Sequence of chain 1.A:
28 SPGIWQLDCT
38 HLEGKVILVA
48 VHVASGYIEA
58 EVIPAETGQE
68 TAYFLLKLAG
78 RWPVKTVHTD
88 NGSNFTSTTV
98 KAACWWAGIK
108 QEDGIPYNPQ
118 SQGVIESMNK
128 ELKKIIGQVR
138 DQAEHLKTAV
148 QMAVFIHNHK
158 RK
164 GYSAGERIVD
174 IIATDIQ

This protein binds this small molecule.
Small molecule (SMILES): O=C(O)c1c(CN2C(=O)Cc3ccc(Cl)cc32)ccc2c1OCO2

Binding-site contacts:
Ligand atom O21 contacts residue GLU128 of chain 1.A at 3.6 Å.
Ligand atom C22 contacts residue GLU128 of chain 1.A at 4.0 Å.
Ligand atom C2 contacts residue VAL121 of chain 1.A at 3.6 Å (hydrophobic).
Ligand atom C4 contacts residue VAL121 of chain 1.A at 3.9 Å (hydrophobic).
Ligand atom CL24 contacts residue ILE122 of chain 1.A at 3.2 Å.
Ligand atom C1 contacts residue VAL121 of chain 1.A at 4.2 Å (hydrophobic).
Ligand atom O20 contacts residue MET125 of chain 1.A at 3.2 Å.
Ligand atom O9 contacts residue GLY53 of chain 1.A at 3.4 Å.
Ligand atom C8 contacts residue GLY53 of chain 1.A at 3.4 Å.
Ligand atom C15 contacts residue VAL121 of chain 1.A at 4.1 Å (hydrophobic).
Ligand atom O21 contacts residue SER124 of chain 1.A at 3.9 Å.
Ligand atom O19 contacts residue HIS154 of chain 1.A at 3.0 Å.
Ligand atom C3 contacts residue VAL48 of chain 1.A at 3.7 Å (hydrophobic).
Ligand atom C18 contacts residue MET125 of chain 1.A at 3.8 Å (hydrophobic).
Ligand atom C11 contacts residue GLY53 of chain 1.A at 4.1 Å.
Ligand atom C12 contacts residue MET125 of chain 1.A at 3.9 Å (hydrophobic).
Ligand atom C2 contacts residue VAL48 of chain 1.A at 4.1 Å (hydrophobic).
Ligand atom C3 contacts residue VAL121 of chain 1.A at 3.5 Å (hydrophobic).
Ligand atom O20 contacts residue HIS154 of chain 1.A at 2.6 Å.
Ligand atom C14 contacts residue VAL121 of chain 1.A at 3.5 Å (hydrophobic).
Ligand atom C7 contacts residue GLY53 of chain 1.A at 3.9 Å.
Ligand atom N10 contacts residue GLY53 of chain 1.A at 3.8 Å.
Ligand atom C1 contacts residue VAL50 of chain 1.A at 4.1 Å (hydrophobic).
Ligand atom C16 contacts residue MET125 of chain 1.A at 3.8 Å (hydrophobic).
Ligand atom O21 contacts residue MET125 of chain 1.A at 3.9 Å.
Ligand atom C4 contacts residue VAL48 of chain 1.A at 3.9 Å (hydrophobic).
Ligand atom C13 contacts residue VAL121 of chain 1.A at 3.3 Å (hydrophobic).
Ligand atom C18 contacts residue HIS154 of chain 1.A at 3.0 Å.
Ligand atom O23 contacts residue MET125 of chain 1.A at 3.9 Å.
Ligand atom C15 contacts residue MET125 of chain 1.A at 3.8 Å (hydrophobic).
Ligand atom C17 contacts residue MET125 of chain 1.A at 3.8 Å (hydrophobic).
Ligand atom O19 contacts residue GLU128 of chain 1.A at 4.0 Å.
Ligand atom C15 contacts residue SER124 of chain 1.A at 3.9 Å.
Ligand atom C5 contacts residue VAL50 of chain 1.A at 3.4 Å (hydrophobic).
Ligand atom C14 contacts residue MET125 of chain 1.A at 4.2 Å (hydrophobic).
Ligand atom O20 contacts residue GLY53 of chain 1.A at 4.1 Å.
Ligand atom C6 contacts residue VAL50 of chain 1.A at 3.3 Å (hydrophobic).
Ligand atom C7 contacts residue VAL50 of chain 1.A at 3.1 Å (hydrophobic).
Ligand atom C22 contacts residue SER124 of chain 1.A at 3.6 Å.
Ligand atom O23 contacts residue SER124 of chain 1.A at 3.0 Å.